Binding-site contacts:
Ligand atom OK2 contacts residue FE21 of chain 8.C at 2.3 Å.
Ligand atom OK2 contacts residue TYR256 of chain 8.A at 2.5 Å (h-bond).
Ligand atom CKA contacts residue GOL1 of chain 8.H at 1.4 Å.
Ligand atom CK3 contacts residue HIS247 of chain 8.A at 3.4 Å.
Ligand atom CK2 contacts residue GOL1 of chain 8.H at 0.6 Å.
Ligand atom CK6 contacts residue ASN249 of chain 8.A at 3.1 Å.
Ligand atom CKC contacts residue GOL1 of chain 8.H at 2.1 Å.
Ligand atom OK2 contacts residue HIS215 of chain 8.A at 3.0 Å (h-bond).
Ligand atom CK4 contacts residue GOL1 of chain 8.H at 1.5 Å.
Ligand atom CK5 contacts residue GOL1 of chain 8.H at 2.0 Å.
Ligand atom CK1 contacts residue PHE192 of chain 8.A at 3.4 Å (hydrophobic).
Ligand atom CK1 contacts residue HIS247 of chain 8.A at 3.4 Å.
Ligand atom CK5 contacts residue HIS247 of chain 8.A at 3.0 Å.
Ligand atom OK1 contacts residue ASP250 of chain 8.A at 3.3 Å (salt-bridge).
Ligand atom CKC contacts residue LEU190 of chain 8.A at 3.5 Å (hydrophobic).
Ligand atom CKB contacts residue GOL1 of chain 8.H at 1.8 Å.
Ligand atom OK1 contacts residue FE21 of chain 8.C at 2.4 Å.
Ligand atom CK6 contacts residue GOL1 of chain 8.H at 2.0 Å.
Ligand atom OK2 contacts residue GOL1 of chain 8.H at 2.2 Å (h-bond).
Ligand atom CK9 contacts residue GOL1 of chain 8.H at 1.4 Å.
Ligand atom CK7 contacts residue GOL1 of chain 8.H at 1.0 Å.
Ligand atom CK6 contacts residue HIS247 of chain 8.A at 3.1 Å.
Ligand atom CKB contacts residue ILE154 of chain 8.A at 3.4 Å (hydrophobic).
Ligand atom CK5 contacts residue ASN249 of chain 8.A at 3.1 Å.
Ligand atom CK8 contacts residue TYR256 of chain 8.A at 3.4 Å (hydrophobic).
Ligand atom CK5 contacts residue ASP250 of chain 8.A at 2.9 Å.
Ligand atom OK1 contacts residue HIS152 of chain 8.A at 3.2 Å.
Ligand atom CK3 contacts residue TYR256 of chain 8.A at 3.0 Å (hydrophobic).
Ligand atom CK3 contacts residue GOL1 of chain 8.H at 0.9 Å.
Ligand atom OK1 contacts residue GOL1 of chain 8.H at 2.8 Å (h-bond).
Ligand atom CKC contacts residue ILE154 of chain 8.A at 3.1 Å (hydrophobic).
Ligand atom CK4 contacts residue HIS247 of chain 8.A at 3.1 Å.
Ligand atom CK2 contacts residue HIS247 of chain 8.A at 3.2 Å.
Ligand atom CK4 contacts residue FE21 of chain 8.C at 3.1 Å.
Ligand atom CK8 contacts residue GOL1 of chain 8.H at 1.6 Å.
Ligand atom CKB contacts residue LEU190 of chain 8.A at 3.3 Å (hydrophobic).
Ligand atom CK1 contacts residue GOL1 of chain 8.H at 1.2 Å.
Ligand atom CK3 contacts residue FE21 of chain 8.C at 3.1 Å.
Ligand atom OK1 contacts residue HIS200 of chain 8.A at 2.9 Å (h-bond).
Ligand atom CKA contacts residue LEU297 of chain 8.A at 3.0 Å (hydrophobic).

Sequence of chain 8.A:
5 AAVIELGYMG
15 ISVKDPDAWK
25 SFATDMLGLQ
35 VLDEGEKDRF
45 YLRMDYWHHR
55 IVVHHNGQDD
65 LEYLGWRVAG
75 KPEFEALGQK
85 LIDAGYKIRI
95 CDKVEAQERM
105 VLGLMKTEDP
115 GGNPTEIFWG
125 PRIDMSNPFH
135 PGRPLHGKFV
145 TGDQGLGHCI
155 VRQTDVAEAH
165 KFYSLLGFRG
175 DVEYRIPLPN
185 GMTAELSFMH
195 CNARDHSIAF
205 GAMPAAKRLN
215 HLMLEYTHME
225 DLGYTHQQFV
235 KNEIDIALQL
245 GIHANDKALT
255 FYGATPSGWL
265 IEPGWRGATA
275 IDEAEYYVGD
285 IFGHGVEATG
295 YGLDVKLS

The small molecule below binds the protein below.
Small molecule (SMILES): Oc1cccc(-c2ccccc2)c1O